Binding-site contacts:
Ligand atom O7 contacts residue SER459 of chain 1.C at 3.0 Å (h-bond).
Ligand atom O7 contacts residue ARG457 of chain 1.C at 2.9 Å (salt-bridge).
Ligand atom C2 contacts residue ASN234 of chain 1.A at 2.5 Å.
Ligand atom C7 contacts residue ASN460 of chain 1.C at 4.2 Å.
Ligand atom C1 contacts residue THR236 of chain 1.A at 3.9 Å.
Ligand atom C7 contacts residue SER459 of chain 1.C at 3.8 Å.
Ligand atom O7 contacts residue GLU465 of chain 1.C at 4.5 Å.
Ligand atom O5 contacts residue ASN234 of chain 1.A at 2.4 Å (h-bond).
Ligand atom C7 contacts residue ASN234 of chain 1.A at 3.8 Å.
Ligand atom C5 contacts residue ASN234 of chain 1.A at 3.8 Å.
Ligand atom C1 contacts residue ASN234 of chain 1.A at 1.5 Å.
Ligand atom C6 contacts residue THR236 of chain 1.A at 4.5 Å.
Ligand atom C8 contacts residue ARG457 of chain 1.C at 4.2 Å.
Ligand atom O7 contacts residue ASN234 of chain 1.A at 4.2 Å.
Ligand atom C8 contacts residue SER459 of chain 1.C at 4.5 Å.
Ligand atom N2 contacts residue ASN234 of chain 1.A at 3.0 Å (h-bond).
Ligand atom O5 contacts residue THR108 of chain 1.A at 3.8 Å.
Ligand atom C6 contacts residue LYS458 of chain 1.C at 4.0 Å.
Ligand atom C7 contacts residue GLU465 of chain 1.C at 4.4 Å.
Ligand atom C1 contacts residue THR108 of chain 1.A at 4.3 Å.
Ligand atom O3 contacts residue SER459 of chain 1.C at 3.4 Å (h-bond).
Ligand atom O7 contacts residue ASN460 of chain 1.C at 4.2 Å.
Ligand atom C4 contacts residue ASN234 of chain 1.A at 4.3 Å.
Ligand atom C8 contacts residue LEU461 of chain 1.C at 4.4 Å (hydrophobic).
Ligand atom C8 contacts residue GLU465 of chain 1.C at 3.4 Å.
Ligand atom C8 contacts residue ASN460 of chain 1.C at 3.2 Å.
Ligand atom C5 contacts residue THR236 of chain 1.A at 4.1 Å.
Ligand atom C3 contacts residue ASN234 of chain 1.A at 3.9 Å.
Ligand atom O6 contacts residue LYS458 of chain 1.C at 4.4 Å.
Ligand atom C8 contacts residue LYS462 of chain 1.C at 3.9 Å.
Ligand atom C7 contacts residue ARG457 of chain 1.C at 3.8 Å.
Ligand atom O5 contacts residue THR236 of chain 1.A at 3.7 Å.

A protein and the small-molecule ligand that binds it are described below.
Small molecule (SMILES): CC(=O)N[C@H]1[C@H](O[C@H]2[C@H](O)[C@@H](NC(C)=O)CO[C@@H]2CO)O[C@H](CO)[C@@H](O)[C@@H]1O

Sequence of chain 1.A:
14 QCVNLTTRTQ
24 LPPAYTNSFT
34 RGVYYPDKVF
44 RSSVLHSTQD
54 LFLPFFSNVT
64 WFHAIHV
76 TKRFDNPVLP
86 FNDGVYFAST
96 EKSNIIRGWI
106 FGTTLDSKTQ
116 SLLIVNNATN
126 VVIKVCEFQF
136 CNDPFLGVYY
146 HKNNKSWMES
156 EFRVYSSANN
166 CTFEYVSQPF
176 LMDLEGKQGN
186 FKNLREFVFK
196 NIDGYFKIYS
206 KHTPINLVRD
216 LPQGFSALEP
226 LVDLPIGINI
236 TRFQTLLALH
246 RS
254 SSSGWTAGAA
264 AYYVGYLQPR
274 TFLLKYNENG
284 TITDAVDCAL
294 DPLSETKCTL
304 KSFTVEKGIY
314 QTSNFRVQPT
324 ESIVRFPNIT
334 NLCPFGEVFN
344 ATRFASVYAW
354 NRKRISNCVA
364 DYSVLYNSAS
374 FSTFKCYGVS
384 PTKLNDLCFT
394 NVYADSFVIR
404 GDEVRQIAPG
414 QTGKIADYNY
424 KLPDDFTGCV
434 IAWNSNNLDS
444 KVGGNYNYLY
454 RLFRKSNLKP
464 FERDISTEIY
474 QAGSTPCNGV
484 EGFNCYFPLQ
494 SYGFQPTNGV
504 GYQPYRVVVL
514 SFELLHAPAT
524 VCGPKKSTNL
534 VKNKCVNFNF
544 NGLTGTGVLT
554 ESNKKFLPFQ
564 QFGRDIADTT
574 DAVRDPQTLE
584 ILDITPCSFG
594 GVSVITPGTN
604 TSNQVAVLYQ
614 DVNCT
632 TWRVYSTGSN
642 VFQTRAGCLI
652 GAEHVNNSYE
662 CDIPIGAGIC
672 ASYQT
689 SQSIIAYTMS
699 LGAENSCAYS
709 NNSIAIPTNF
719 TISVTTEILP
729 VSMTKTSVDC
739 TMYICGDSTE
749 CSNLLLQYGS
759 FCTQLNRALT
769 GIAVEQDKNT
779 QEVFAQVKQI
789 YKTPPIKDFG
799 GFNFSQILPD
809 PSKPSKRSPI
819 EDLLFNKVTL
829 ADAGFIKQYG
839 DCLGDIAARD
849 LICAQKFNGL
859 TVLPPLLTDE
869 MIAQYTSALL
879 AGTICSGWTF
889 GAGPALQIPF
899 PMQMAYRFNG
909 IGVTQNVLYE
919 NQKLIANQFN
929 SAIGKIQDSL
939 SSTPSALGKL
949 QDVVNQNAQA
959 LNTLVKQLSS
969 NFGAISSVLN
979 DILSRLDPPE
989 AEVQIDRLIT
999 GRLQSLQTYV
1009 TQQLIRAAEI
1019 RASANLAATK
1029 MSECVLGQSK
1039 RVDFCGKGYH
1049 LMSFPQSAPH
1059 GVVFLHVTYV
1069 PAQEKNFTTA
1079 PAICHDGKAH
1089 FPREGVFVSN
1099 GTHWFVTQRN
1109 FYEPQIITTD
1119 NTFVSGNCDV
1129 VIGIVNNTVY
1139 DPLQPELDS

Sequence of chain 1.C:
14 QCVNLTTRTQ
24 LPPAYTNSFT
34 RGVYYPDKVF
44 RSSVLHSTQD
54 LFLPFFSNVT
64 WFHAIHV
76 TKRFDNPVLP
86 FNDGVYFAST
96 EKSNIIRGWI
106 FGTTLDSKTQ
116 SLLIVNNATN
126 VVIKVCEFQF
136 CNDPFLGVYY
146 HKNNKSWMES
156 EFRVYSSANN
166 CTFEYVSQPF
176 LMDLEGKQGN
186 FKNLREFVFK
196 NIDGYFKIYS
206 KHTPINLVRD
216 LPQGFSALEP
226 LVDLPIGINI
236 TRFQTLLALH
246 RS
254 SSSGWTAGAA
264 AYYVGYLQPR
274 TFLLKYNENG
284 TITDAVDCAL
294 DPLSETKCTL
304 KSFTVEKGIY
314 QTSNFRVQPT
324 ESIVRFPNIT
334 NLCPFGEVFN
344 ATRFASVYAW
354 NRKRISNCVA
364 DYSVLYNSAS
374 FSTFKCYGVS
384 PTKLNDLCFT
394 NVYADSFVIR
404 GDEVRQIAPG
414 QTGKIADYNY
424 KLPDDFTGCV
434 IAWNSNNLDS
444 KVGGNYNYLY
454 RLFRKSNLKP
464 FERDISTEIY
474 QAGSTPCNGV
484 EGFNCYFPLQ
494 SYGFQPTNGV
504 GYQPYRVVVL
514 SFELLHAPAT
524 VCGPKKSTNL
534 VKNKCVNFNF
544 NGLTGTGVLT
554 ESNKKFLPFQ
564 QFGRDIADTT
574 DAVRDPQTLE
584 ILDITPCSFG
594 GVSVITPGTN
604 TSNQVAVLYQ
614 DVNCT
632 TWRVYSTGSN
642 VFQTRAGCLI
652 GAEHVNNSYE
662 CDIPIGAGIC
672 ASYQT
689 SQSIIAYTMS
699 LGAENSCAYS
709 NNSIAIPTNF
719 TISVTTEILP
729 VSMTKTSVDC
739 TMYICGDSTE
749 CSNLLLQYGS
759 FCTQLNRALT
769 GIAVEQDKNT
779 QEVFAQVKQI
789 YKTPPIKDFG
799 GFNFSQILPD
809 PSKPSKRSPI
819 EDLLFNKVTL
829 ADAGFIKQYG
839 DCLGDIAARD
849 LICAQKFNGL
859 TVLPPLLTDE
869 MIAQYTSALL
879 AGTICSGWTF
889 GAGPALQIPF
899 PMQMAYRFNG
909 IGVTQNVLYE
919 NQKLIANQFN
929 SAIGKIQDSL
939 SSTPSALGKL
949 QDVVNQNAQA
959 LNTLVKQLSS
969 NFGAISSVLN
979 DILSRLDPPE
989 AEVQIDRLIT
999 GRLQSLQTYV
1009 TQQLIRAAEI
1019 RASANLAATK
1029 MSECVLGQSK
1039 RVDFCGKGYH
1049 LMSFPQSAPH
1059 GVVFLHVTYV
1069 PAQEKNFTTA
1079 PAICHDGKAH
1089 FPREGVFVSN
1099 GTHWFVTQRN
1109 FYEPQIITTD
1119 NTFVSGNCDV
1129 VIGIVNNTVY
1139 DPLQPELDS